Binding-site contacts:
Ligand atom CA contacts residue ILE249 of chain 1.A at 3.6 Å (hydrophobic).
Ligand atom ND2 contacts residue TRP243 of chain 1.A at 2.8 Å (h-bond).
Ligand atom C contacts residue ARG247 of chain 1.A at 3.3 Å.
Ligand atom CG2 contacts residue ILE246 of chain 1.A at 3.7 Å (hydrophobic).
Ligand atom N contacts residue ILE249 of chain 1.A at 2.8 Å (h-bond).
Ligand atom OE1 contacts residue LYS279 of chain 1.A at 2.9 Å.
Ligand atom C contacts residue ILE249 of chain 1.A at 3.6 Å (hydrophobic).
Ligand atom O contacts residue ILE249 of chain 1.A at 2.9 Å (h-bond).
Ligand atom ND2 contacts residue SER244 of chain 1.A at 3.6 Å (h-bond).
Ligand atom N contacts residue ARG247 of chain 1.A at 3.2 Å (salt-bridge).
Ligand atom N contacts residue PHE251 of chain 1.A at 3.1 Å (h-bond).
Ligand atom CG1 contacts residue ILE249 of chain 1.A at 3.5 Å (hydrophobic).
Ligand atom OXT contacts residue ARG247 of chain 1.A at 2.8 Å (salt-bridge).
Ligand atom OE1 contacts residue LEU275 of chain 1.A at 3.6 Å.
Ligand atom CG contacts residue ILE246 of chain 1.A at 3.6 Å (hydrophobic).
Ligand atom O contacts residue ASP253 of chain 1.A at 2.9 Å (salt-bridge).
Ligand atom O contacts residue SER250 of chain 1.A at 3.1 Å.
Ligand atom O contacts residue ARG247 of chain 1.A at 3.7 Å.
Ligand atom CB contacts residue ILE249 of chain 1.A at 3.6 Å (hydrophobic).
Ligand atom CD2 contacts residue MET286 of chain 1.A at 3.5 Å (hydrophobic).
Ligand atom CG contacts residue LEU282 of chain 1.A at 3.7 Å (hydrophobic).
Ligand atom CB contacts residue ILE246 of chain 1.A at 3.6 Å (hydrophobic).
Ligand atom CE contacts residue ASN248 of chain 1.A at 3.6 Å.
Ligand atom N contacts residue ARG247 of chain 1.A at 3.0 Å (salt-bridge).
Ligand atom NZ contacts residue LYS259 of chain 1.A at 3.7 Å.
Ligand atom CB contacts residue ILE246 of chain 1.A at 3.7 Å (hydrophobic).
Ligand atom CB contacts residue ARG247 of chain 1.A at 3.7 Å.
Ligand atom CA contacts residue PHE251 of chain 1.A at 3.1 Å (hydrophobic).
Ligand atom CD contacts residue ASN248 of chain 1.A at 3.5 Å.
Ligand atom C contacts residue PHE251 of chain 1.A at 3.6 Å (hydrophobic).
Ligand atom CG contacts residue ASN252 of chain 1.A at 3.3 Å.
Ligand atom O contacts residue ASN248 of chain 1.A at 3.2 Å.
Ligand atom N contacts residue ASP253 of chain 1.A at 2.9 Å (salt-bridge).
Ligand atom ND2 contacts residue ILE246 of chain 1.A at 2.7 Å (h-bond).
Ligand atom O contacts residue ASN252 of chain 1.A at 3.3 Å.
Ligand atom O contacts residue HIS289 of chain 1.A at 3.1 Å (h-bond).
Ligand atom CA contacts residue ILE249 of chain 1.A at 3.6 Å (hydrophobic).
Ligand atom CE contacts residue LYS259 of chain 1.A at 3.4 Å.
Ligand atom CG2 contacts residue TRP243 of chain 1.A at 3.4 Å (hydrophobic).
Ligand atom O contacts residue PHE251 of chain 1.A at 3.1 Å (h-bond).

Sequence of chain 1.A:
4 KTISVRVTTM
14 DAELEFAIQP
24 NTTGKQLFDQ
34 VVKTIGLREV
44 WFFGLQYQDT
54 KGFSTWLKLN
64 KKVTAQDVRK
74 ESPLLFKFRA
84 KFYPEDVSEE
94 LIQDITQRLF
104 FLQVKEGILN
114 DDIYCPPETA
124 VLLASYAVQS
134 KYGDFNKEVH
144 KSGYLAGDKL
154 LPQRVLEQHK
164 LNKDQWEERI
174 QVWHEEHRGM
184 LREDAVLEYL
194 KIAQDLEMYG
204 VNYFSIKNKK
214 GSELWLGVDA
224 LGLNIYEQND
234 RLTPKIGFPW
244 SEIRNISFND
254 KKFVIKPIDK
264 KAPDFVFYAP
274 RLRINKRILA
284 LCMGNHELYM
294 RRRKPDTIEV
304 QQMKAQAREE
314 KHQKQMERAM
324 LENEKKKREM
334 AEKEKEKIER

The small molecule below binds the protein below.
Small molecule (SMILES): CC[C@H](C)[C@H](NC(=O)[C@@H](NC(=O)[C@H](CC(C)C)NC(=O)[C@H](CCCCN)NC(=O)[C@H](CCCCN)NC(=O)[C@H](CCCCN)NC(=O)[C@@H](N)CCC(N)=O)C(C)C)C(=O)N[C@@H](CC(N)=O)C(=O)O